Binding-site contacts:
Ligand atom OD1 contacts residue ASN78 of chain 1.G at 3.4 Å (h-bond).
Ligand atom ND2 contacts residue NAG1 of chain 1.L at 1.4 Å.
Ligand atom CG contacts residue NAG1 of chain 1.L at 2.4 Å.
Ligand atom N contacts residue NAG1 of chain 1.L at 3.8 Å.
Ligand atom N contacts residue ASN78 of chain 1.G at 3.7 Å.
Ligand atom ND2 contacts residue ASN78 of chain 1.G at 2.9 Å (h-bond).
Ligand atom OD1 contacts residue NAG1 of chain 1.L at 3.2 Å.
Ligand atom OD1 contacts residue TYR77 of chain 1.G at 4.2 Å.
Ligand atom CG contacts residue ASN78 of chain 1.G at 3.5 Å.
Ligand atom CA contacts residue NAG1 of chain 1.L at 3.9 Å.
Ligand atom CB contacts residue NAG1 of chain 1.L at 3.3 Å.

Sequence of chain 1.G:
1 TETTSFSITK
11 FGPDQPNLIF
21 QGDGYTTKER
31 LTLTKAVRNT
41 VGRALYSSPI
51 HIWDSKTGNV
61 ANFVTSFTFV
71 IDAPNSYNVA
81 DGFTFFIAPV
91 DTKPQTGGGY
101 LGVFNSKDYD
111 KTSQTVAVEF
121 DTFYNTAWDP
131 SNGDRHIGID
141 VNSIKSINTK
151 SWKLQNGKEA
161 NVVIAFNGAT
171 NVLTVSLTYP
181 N

A protein and the small-molecule ligand that binds it are described below.
Small molecule (SMILES): NC(=O)CC[C@H](NC(=O)[C@@H](N)CC(N)=O)C(=O)O